Sequence of chain 1.C:
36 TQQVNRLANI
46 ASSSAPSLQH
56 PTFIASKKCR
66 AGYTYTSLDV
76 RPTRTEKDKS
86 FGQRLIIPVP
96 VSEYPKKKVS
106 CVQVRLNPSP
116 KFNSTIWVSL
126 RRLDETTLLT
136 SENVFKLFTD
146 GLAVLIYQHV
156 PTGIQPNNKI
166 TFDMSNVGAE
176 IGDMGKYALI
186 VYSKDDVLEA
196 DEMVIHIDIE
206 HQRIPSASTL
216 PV

Binding-site contacts:
Ligand atom O2' contacts residue ALA66 of chain 2.B at 3.6 Å.
Ligand atom O2' contacts residue GLY67 of chain 2.B at 3.3 Å (h-bond).
Ligand atom O2' contacts residue ARG208 of chain 2.B at 4.1 Å.
Ligand atom N3 contacts residue ARG65 of chain 2.B at 4.1 Å.
Ligand atom OP1 contacts residue SER211 of chain 2.B at 4.3 Å.
Ligand atom O5' contacts residue ARG208 of chain 1.C at 4.0 Å.
Ligand atom C1' contacts residue GLY67 of chain 2.B at 4.4 Å.
Ligand atom OP1 contacts residue ARG208 of chain 1.C at 4.1 Å.
Ligand atom P contacts residue ARG208 of chain 1.C at 4.5 Å.
Ligand atom OP2 contacts residue ARG208 of chain 1.C at 4.4 Å.
Ligand atom OP1 contacts residue ARG208 of chain 2.B at 4.1 Å.
Ligand atom O2' contacts residue ARG65 of chain 2.B at 4.3 Å.

A small-molecule ligand and the protein it binds are described below.
Small molecule (SMILES): Nc1ncnc2c1ncn2[C@@H]1O[C@H](CO[P](=O)(O)O[C@H]2[C@@H](O)[C@H](n3cnc4c(N)ncnc43)O[C@@H]2CO[P](=O)(O)O[C@H]2[C@@H](O)[C@H](n3cnc4c(N)ncnc43)O[C@@H]2CO)[C@@H](O)[C@H]1O

Sequence of chain 2.B:
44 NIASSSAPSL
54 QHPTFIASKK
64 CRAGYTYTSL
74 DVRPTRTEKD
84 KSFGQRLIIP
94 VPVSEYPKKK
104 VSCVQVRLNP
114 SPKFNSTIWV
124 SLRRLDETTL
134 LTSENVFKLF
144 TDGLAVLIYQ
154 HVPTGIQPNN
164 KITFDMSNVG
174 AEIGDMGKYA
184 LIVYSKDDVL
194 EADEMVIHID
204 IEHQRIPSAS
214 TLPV